Sequence of chain 1.A:
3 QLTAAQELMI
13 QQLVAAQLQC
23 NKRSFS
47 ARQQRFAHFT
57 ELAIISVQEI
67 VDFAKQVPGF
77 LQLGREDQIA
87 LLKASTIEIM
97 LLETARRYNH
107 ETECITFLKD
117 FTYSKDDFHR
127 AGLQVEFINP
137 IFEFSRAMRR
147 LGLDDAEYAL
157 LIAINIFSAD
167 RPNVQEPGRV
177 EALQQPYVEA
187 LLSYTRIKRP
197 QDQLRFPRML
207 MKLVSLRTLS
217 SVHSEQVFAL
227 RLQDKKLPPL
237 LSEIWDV

The protein below binds the small molecule below.
Small molecule (SMILES): O=C1C(Cc2ccccc2)=C(NCCCCc2ccccc2)C(=O)N1Cc1ccccc1

Binding-site contacts:
Ligand atom C3 contacts residue PHE27 of chain 1.A at 3.7 Å (hydrophobic).
Ligand atom C15 contacts residue ILE137 of chain 1.A at 3.7 Å (hydrophobic).
Ligand atom C11 contacts residue ILE137 of chain 1.A at 3.7 Å (hydrophobic).
Ligand atom C1 contacts residue ARG103 of chain 1.A at 3.7 Å.
Ligand atom C28 contacts residue ALA59 of chain 1.A at 3.8 Å (hydrophobic).
Ligand atom C9 contacts residue LEU226 of chain 1.A at 3.8 Å (hydrophobic).
Ligand atom C19 contacts residue PHE55 of chain 1.A at 3.6 Å (hydrophobic).
Ligand atom C14 contacts residue PHE113 of chain 1.A at 3.6 Å (hydrophobic).
Ligand atom C15 contacts residue LEU129 of chain 1.A at 3.8 Å (hydrophobic).
Ligand atom O23 contacts residue PHE55 of chain 1.A at 3.2 Å.
Ligand atom C10 contacts residue SER62 of chain 1.A at 3.5 Å.
Ligand atom C6 contacts residue LEU226 of chain 1.A at 3.4 Å (hydrophobic).
Ligand atom C18 contacts residue ALA59 of chain 1.A at 3.6 Å (hydrophobic).
Ligand atom C30 contacts residue TRP241 of chain 1.A at 3.5 Å (hydrophobic).
Ligand atom N27 contacts residue ALA59 of chain 1.A at 3.6 Å.
Ligand atom C11 contacts residue PHE124 of chain 1.A at 3.8 Å (hydrophobic).
Ligand atom C9 contacts residue GLN222 of chain 1.A at 3.8 Å.
Ligand atom C1 contacts residue PHE113 of chain 1.A at 3.8 Å (hydrophobic).
Ligand atom C16 contacts residue THR100 of chain 1.A at 3.4 Å.
Ligand atom C12 contacts residue PHE52 of chain 1.A at 3.7 Å (hydrophobic).
Ligand atom C22 contacts residue PHE55 of chain 1.A at 3.4 Å (hydrophobic).
Ligand atom C31 contacts residue PHE55 of chain 1.A at 3.4 Å (hydrophobic).
Ligand atom C4 contacts residue PHE113 of chain 1.A at 3.7 Å (hydrophobic).
Ligand atom C3 contacts residue PHE113 of chain 1.A at 3.8 Å (hydrophobic).
Ligand atom C2 contacts residue PHE113 of chain 1.A at 3.7 Å (hydrophobic).
Ligand atom C21 contacts residue TRP241 of chain 1.A at 3.8 Å (hydrophobic).
Ligand atom C8 contacts residue ALA127 of chain 1.A at 3.6 Å (hydrophobic).
Ligand atom N27 contacts residue PHE55 of chain 1.A at 3.1 Å (h-bond).
Ligand atom C28 contacts residue PHE55 of chain 1.A at 3.4 Å (hydrophobic).
Ligand atom C2 contacts residue GLU99 of chain 1.A at 3.7 Å.
Ligand atom C7 contacts residue PHE113 of chain 1.A at 3.8 Å (hydrophobic).
Ligand atom N26 contacts residue TRP241 of chain 1.A at 3.6 Å.
Ligand atom O25 contacts residue TRP241 of chain 1.A at 3.4 Å.
Ligand atom C31 contacts residue ALA59 of chain 1.A at 3.7 Å (hydrophobic).
Ligand atom C6 contacts residue LEU129 of chain 1.A at 3.5 Å (hydrophobic).
Ligand atom C9 contacts residue LEU129 of chain 1.A at 3.8 Å (hydrophobic).
Ligand atom C21 contacts residue LEU233 of chain 1.A at 3.7 Å (hydrophobic).
Ligand atom O23 contacts residue THR56 of chain 1.A at 3.2 Å.
Ligand atom O25 contacts residue HIS219 of chain 1.A at 2.7 Å (h-bond).
Ligand atom C8 contacts residue PHE52 of chain 1.A at 3.8 Å (hydrophobic).